This small molecule binds to this protein.
Small molecule (SMILES): N[C@@H](Cc1ccc(NC(=O)[C@H]2CC/C=C/CCC2)cc1)C(=O)O

Sequence of chain 2.A:
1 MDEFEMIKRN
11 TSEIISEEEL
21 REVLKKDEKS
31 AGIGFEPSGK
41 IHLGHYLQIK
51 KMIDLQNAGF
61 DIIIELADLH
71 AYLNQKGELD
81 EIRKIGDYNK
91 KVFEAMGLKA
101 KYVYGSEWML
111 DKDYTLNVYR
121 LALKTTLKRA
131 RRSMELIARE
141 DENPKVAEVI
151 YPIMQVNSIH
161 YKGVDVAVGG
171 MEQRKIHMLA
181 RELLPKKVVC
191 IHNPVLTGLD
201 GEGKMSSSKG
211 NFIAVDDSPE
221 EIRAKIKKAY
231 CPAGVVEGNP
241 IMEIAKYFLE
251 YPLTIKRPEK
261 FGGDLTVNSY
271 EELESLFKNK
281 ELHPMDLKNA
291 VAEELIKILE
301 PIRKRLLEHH

Binding-site contacts:
Ligand atom C06 contacts residue LYS162 of chain 2.A at 3.3 Å.
Ligand atom N23 contacts residue GLN173 of chain 2.A at 2.9 Å (h-bond).
Ligand atom C14 contacts residue GLN155 of chain 2.A at 3.4 Å.
Ligand atom C20 contacts residue TYR151 of chain 2.A at 3.8 Å (hydrophobic).
Ligand atom O22 contacts residue ILE137 of chain 2.A at 3.2 Å.
Ligand atom C16 contacts residue ALA67 of chain 2.A at 3.6 Å (hydrophobic).
Ligand atom C13 contacts residue GLY34 of chain 2.A at 3.4 Å.
Ligand atom C09 contacts residue GLU65 of chain 2.A at 3.6 Å.
Ligand atom C12 contacts residue GLY34 of chain 2.A at 3.5 Å.
Ligand atom C15 contacts residue GLY34 of chain 2.A at 3.8 Å.
Ligand atom C19 contacts residue GLN173 of chain 2.A at 3.2 Å.
Ligand atom N11 contacts residue GLU65 of chain 2.A at 2.7 Å (salt-bridge).
Ligand atom N23 contacts residue GLN155 of chain 2.A at 2.9 Å (h-bond).
Ligand atom C16 contacts residue HIS70 of chain 2.A at 3.8 Å.
Ligand atom N11 contacts residue GLY34 of chain 2.A at 3.7 Å.
Ligand atom C10 contacts residue GLY34 of chain 2.A at 3.7 Å.
Ligand atom C20 contacts residue GLN173 of chain 2.A at 3.1 Å.
Ligand atom C18 contacts residue GLY34 of chain 2.A at 3.7 Å.
Ligand atom C08 contacts residue GLY32 of chain 2.A at 3.6 Å.
Ligand atom C05 contacts residue SER158 of chain 2.A at 3.3 Å.
Ligand atom C17 contacts residue GLY34 of chain 2.A at 3.5 Å.
Ligand atom C02 contacts residue GLU65 of chain 2.A at 3.5 Å.
Ligand atom C09 contacts residue GLY32 of chain 2.A at 3.7 Å.
Ligand atom C03 contacts residue GLU65 of chain 2.A at 3.4 Å.
Ligand atom N23 contacts residue TYR151 of chain 2.A at 2.8 Å (h-bond).
Ligand atom C12 contacts residue GLU65 of chain 2.A at 3.6 Å.
Ligand atom C06 contacts residue VAL164 of chain 2.A at 3.7 Å (hydrophobic).
Ligand atom C05 contacts residue LYS162 of chain 2.A at 3.7 Å.
Ligand atom C10 contacts residue ILE33 of chain 2.A at 3.3 Å (hydrophobic).
Ligand atom C14 contacts residue GLY34 of chain 2.A at 3.4 Å.
Ligand atom C13 contacts residue GLN155 of chain 2.A at 3.4 Å.
Ligand atom C19 contacts residue TYR151 of chain 2.A at 3.4 Å (hydrophobic).
Ligand atom C15 contacts residue HIS70 of chain 2.A at 3.6 Å.
Ligand atom O21 contacts residue GLN173 of chain 2.A at 3.7 Å.
Ligand atom O22 contacts residue TYR151 of chain 2.A at 3.8 Å.
Ligand atom C09 contacts residue ILE33 of chain 2.A at 3.3 Å (hydrophobic).
Ligand atom C18 contacts residue TYR151 of chain 2.A at 3.3 Å (hydrophobic).
Ligand atom O22 contacts residue GLN173 of chain 2.A at 3.0 Å (h-bond).
Ligand atom C09 contacts residue ILE63 of chain 2.A at 3.4 Å (hydrophobic).
Ligand atom C15 contacts residue GLU65 of chain 2.A at 3.5 Å.